Binding-site contacts:
Ligand atom O08 contacts residue ASN389 of chain 1.A at 3.0 Å.
Ligand atom O49 contacts residue HIS274 of chain 1.A at 3.1 Å.
Ligand atom C06 contacts residue PHE347 of chain 1.A at 3.7 Å (hydrophobic).
Ligand atom C01 contacts residue PHE347 of chain 1.A at 3.4 Å (hydrophobic).
Ligand atom N48 contacts residue PHE347 of chain 1.A at 3.7 Å.
Ligand atom C42 contacts residue SER233 of chain 1.A at 3.7 Å.
Ligand atom O47 contacts residue PHE390 of chain 1.A at 3.5 Å.
Ligand atom O40 contacts residue PHE347 of chain 1.A at 3.5 Å.
Ligand atom O46 contacts residue VAL194 of chain 1.A at 3.7 Å.
Ligand atom C44 contacts residue PRO246 of chain 1.A at 3.6 Å (hydrophobic).
Ligand atom O49 contacts residue GLN273 of chain 1.A at 3.8 Å.
Ligand atom C45 contacts residue CO1 of chain 1.B at 3.1 Å.
Ligand atom O46 contacts residue HIS192 of chain 1.A at 3.0 Å (h-bond).
Ligand atom O46 contacts residue CO1 of chain 1.B at 2.0 Å.
Ligand atom O46 contacts residue HIS274 of chain 1.A at 3.2 Å (h-bond).
Ligand atom C36 contacts residue PHE390 of chain 1.A at 3.5 Å (hydrophobic).
Ligand atom C06 contacts residue PHE385 of chain 1.A at 3.2 Å (hydrophobic).
Ligand atom O50 contacts residue PHE358 of chain 1.A at 3.3 Å.
Ligand atom O46 contacts residue PHE385 of chain 1.A at 3.9 Å.
Ligand atom C35 contacts residue LEU393 of chain 1.A at 3.7 Å (hydrophobic).
Ligand atom C05 contacts residue GLY386 of chain 1.A at 3.4 Å.
Ligand atom C03 contacts residue PHE347 of chain 1.A at 3.7 Å (hydrophobic).
Ligand atom C44 contacts residue PHE385 of chain 1.A at 3.8 Å (hydrophobic).
Ligand atom C43 contacts residue SER233 of chain 1.A at 3.6 Å.
Ligand atom C31 contacts residue ILE397 of chain 1.A at 3.8 Å (hydrophobic).
Ligand atom C04 contacts residue PHE390 of chain 1.A at 3.8 Å (hydrophobic).
Ligand atom C38 contacts residue PHE385 of chain 1.A at 3.6 Å (hydrophobic).
Ligand atom C38 contacts residue HIS274 of chain 1.A at 3.7 Å.
Ligand atom N37 contacts residue PHE390 of chain 1.A at 3.7 Å.
Ligand atom O40 contacts residue GLU360 of chain 1.A at 3.1 Å (salt-bridge).
Ligand atom O40 contacts residue PHE385 of chain 1.A at 3.7 Å.
Ligand atom O40 contacts residue CO1 of chain 1.B at 2.0 Å.
Ligand atom C45 contacts residue PHE385 of chain 1.A at 3.9 Å (hydrophobic).
Ligand atom C06 contacts residue GLY386 of chain 1.A at 3.8 Å.
Ligand atom O40 contacts residue HIS274 of chain 1.A at 3.1 Å (h-bond).
Ligand atom C42 contacts residue ASN248 of chain 1.A at 3.5 Å.
Ligand atom C38 contacts residue CO1 of chain 1.B at 3.1 Å.
Ligand atom C02 contacts residue PHE347 of chain 1.A at 3.3 Å (hydrophobic).
Ligand atom C45 contacts residue HIS274 of chain 1.A at 3.7 Å.
Ligand atom C39 contacts residue CO1 of chain 1.B at 3.5 Å.

This protein binds this small molecule.
Small molecule (SMILES): CN(C)c1ccc2c(c1)Oc1cc(NCCCCCCNC(=O)c3ccc(C(=O)C4=C(O)CCCC4=O)c([N+](=O)[O-])c3)c3ccccc3c1N2

Sequence of chain 1.A:
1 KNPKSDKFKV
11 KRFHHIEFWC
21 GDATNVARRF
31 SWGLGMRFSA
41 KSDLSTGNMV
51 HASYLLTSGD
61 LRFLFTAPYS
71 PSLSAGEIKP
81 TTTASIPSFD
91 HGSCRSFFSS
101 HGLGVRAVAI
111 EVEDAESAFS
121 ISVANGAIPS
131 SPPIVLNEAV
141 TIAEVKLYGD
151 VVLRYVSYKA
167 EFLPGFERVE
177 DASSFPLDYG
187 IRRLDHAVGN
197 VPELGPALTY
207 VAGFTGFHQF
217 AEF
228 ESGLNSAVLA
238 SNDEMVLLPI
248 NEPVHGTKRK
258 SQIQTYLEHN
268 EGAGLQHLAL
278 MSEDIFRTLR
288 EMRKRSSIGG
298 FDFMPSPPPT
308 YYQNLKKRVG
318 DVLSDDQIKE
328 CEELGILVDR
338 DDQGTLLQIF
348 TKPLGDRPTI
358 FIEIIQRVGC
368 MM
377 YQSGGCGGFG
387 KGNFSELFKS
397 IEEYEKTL